Binding-site contacts:
Ligand atom CBF contacts residue TRP70 of chain 1.B at 4.3 Å (hydrophobic).
Ligand atom OAF contacts residue LYS77 of chain 1.B at 4.3 Å.
Ligand atom CAJ contacts residue VAL86 of chain 1.B at 3.7 Å (hydrophobic).
Ligand atom OAH contacts residue LYS77 of chain 1.B at 4.0 Å.
Ligand atom OAW contacts residue LYS77 of chain 1.B at 3.2 Å (salt-bridge).
Ligand atom CAA contacts residue VAL86 of chain 1.B at 4.4 Å (hydrophobic).
Ligand atom CBC contacts residue LYS77 of chain 1.B at 4.5 Å.
Ligand atom CAO contacts residue VAL86 of chain 1.B at 4.4 Å (hydrophobic).
Ligand atom CAP contacts residue VAL86 of chain 1.B at 3.7 Å (hydrophobic).
Ligand atom CAY contacts residue LYS77 of chain 1.B at 3.5 Å.
Ligand atom CAJ contacts residue PHE89 of chain 1.B at 3.6 Å (hydrophobic).
Ligand atom CAX contacts residue LYS77 of chain 1.B at 4.1 Å.
Ligand atom CBD contacts residue TRP70 of chain 1.B at 4.3 Å (hydrophobic).
Ligand atom CAL contacts residue ARG76 of chain 1.B at 4.0 Å.
Ligand atom CAK contacts residue ILE82 of chain 1.B at 4.1 Å (hydrophobic).
Ligand atom CAI contacts residue TRP70 of chain 1.B at 3.7 Å (hydrophobic).
Ligand atom CAZ contacts residue ARG76 of chain 1.B at 4.0 Å.
Ligand atom CAI contacts residue ILE82 of chain 1.B at 4.3 Å (hydrophobic).
Ligand atom OAG contacts residue LYS77 of chain 1.B at 3.5 Å (salt-bridge).
Ligand atom CAK contacts residue TRP70 of chain 1.B at 3.5 Å (hydrophobic).
Ligand atom CAQ contacts residue ILE82 of chain 1.B at 4.3 Å (hydrophobic).
Ligand atom CAO contacts residue PHE89 of chain 1.B at 4.4 Å (hydrophobic).
Ligand atom OAW contacts residue ARG76 of chain 1.B at 4.4 Å.
Ligand atom CAQ contacts residue VAL86 of chain 1.B at 4.0 Å (hydrophobic).
Ligand atom CAN contacts residue PHE89 of chain 1.B at 3.7 Å (hydrophobic).
Ligand atom CAB contacts residue PHE89 of chain 1.B at 4.3 Å (hydrophobic).
Ligand atom CBG contacts residue TRP70 of chain 1.B at 4.3 Å (hydrophobic).
Ligand atom CAV contacts residue ARG76 of chain 1.B at 3.3 Å.
Ligand atom CBC contacts residue ARG76 of chain 1.B at 4.3 Å.
Ligand atom CAZ contacts residue TRP70 of chain 1.B at 4.4 Å (hydrophobic).
Ligand atom CBA contacts residue PHE89 of chain 1.B at 3.9 Å (hydrophobic).
Ligand atom CAI contacts residue ARG76 of chain 1.B at 3.7 Å.

The small molecule below binds the protein below.
Small molecule (SMILES): CC(C)CCC[C@@H](C)[C@H]1CC[C@H]2[C@@H]3CC=C4C[C@@H](OC(=O)CCC(=O)O)CC[C@]4(C)[C@H]3CC[C@]12C

Sequence of chain 1.B:
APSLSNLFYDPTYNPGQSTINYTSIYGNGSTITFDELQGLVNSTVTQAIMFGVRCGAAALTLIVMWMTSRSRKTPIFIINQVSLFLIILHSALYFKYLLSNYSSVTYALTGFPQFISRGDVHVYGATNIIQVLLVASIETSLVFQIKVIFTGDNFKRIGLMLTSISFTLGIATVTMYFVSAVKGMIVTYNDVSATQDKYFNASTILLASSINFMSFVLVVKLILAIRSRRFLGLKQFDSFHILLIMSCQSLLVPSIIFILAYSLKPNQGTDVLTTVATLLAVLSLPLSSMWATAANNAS